Sequence of chain 1.B:
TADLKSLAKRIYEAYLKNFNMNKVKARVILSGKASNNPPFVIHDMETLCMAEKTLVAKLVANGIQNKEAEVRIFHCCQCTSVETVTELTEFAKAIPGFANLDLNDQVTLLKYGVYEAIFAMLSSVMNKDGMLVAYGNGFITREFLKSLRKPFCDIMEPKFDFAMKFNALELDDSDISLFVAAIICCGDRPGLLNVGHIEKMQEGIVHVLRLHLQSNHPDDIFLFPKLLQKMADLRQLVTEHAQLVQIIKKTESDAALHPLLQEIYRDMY

A protein and the small-molecule ligand that binds it are described below.
Small molecule (SMILES): O=C(Nc1ccccc1)c1cc([N+](=O)[O-])ccc1Cl

Binding-site contacts:
Ligand atom O1 contacts residue HIS262 of chain 1.B at 4.0 Å.
Ligand atom O2 contacts residue LEU59 of chain 1.B at 3.4 Å.
Ligand atom N1 contacts residue HIS79 of chain 1.B at 3.3 Å.
Ligand atom C5 contacts residue ALA260 of chain 1.B at 2.8 Å (hydrophobic).
Ligand atom C3 contacts residue ASN66 of chain 1.B at 3.9 Å.
Ligand atom C1 contacts residue ASN66 of chain 1.B at 3.4 Å.
Ligand atom C9 contacts residue CYS83 of chain 1.B at 1.8 Å (hydrophobic).
Ligand atom O1 contacts residue CYS83 of chain 1.B at 2.9 Å (h-bond).
Ligand atom C5 contacts residue HIS262 of chain 1.B at 3.3 Å.
Ligand atom C2 contacts residue HIS79 of chain 1.B at 3.6 Å.
Ligand atom C5 contacts residue LEU261 of chain 1.B at 4.0 Å (hydrophobic).
Ligand atom C8 contacts residue ASN66 of chain 1.B at 3.4 Å.
Ligand atom C6 contacts residue GLN82 of chain 1.B at 3.8 Å.
Ligand atom C10 contacts residue CYS83 of chain 1.B at 2.8 Å (hydrophobic).
Ligand atom C10 contacts residue CYS80 of chain 1.B at 3.7 Å (hydrophobic).
Ligand atom C11 contacts residue LYS62 of chain 1.B at 3.8 Å.
Ligand atom C11 contacts residue CYS83 of chain 1.B at 4.0 Å (hydrophobic).
Ligand atom C6 contacts residue LEU261 of chain 1.B at 3.8 Å (hydrophobic).
Ligand atom C8 contacts residue CYS83 of chain 1.B at 2.8 Å (hydrophobic).
Ligand atom N2 contacts residue LYS62 of chain 1.B at 3.7 Å.
Ligand atom N1 contacts residue ASN66 of chain 1.B at 3.8 Å.
Ligand atom C7 contacts residue HIS79 of chain 1.B at 3.4 Å.
Ligand atom C5 contacts residue PRO263 of chain 1.B at 3.9 Å (hydrophobic).
Ligand atom C12 contacts residue ASN66 of chain 1.B at 3.9 Å.
Ligand atom C1 contacts residue CYS83 of chain 1.B at 3.1 Å (hydrophobic).
Ligand atom C6 contacts residue ALA259 of chain 1.B at 4.0 Å (hydrophobic).
Ligand atom C7 contacts residue GLN82 of chain 1.B at 3.7 Å.
Ligand atom C11 contacts residue CYS80 of chain 1.B at 3.5 Å (hydrophobic).
Ligand atom C12 contacts residue CYS80 of chain 1.B at 3.9 Å (hydrophobic).
Ligand atom C6 contacts residue HIS262 of chain 1.B at 3.1 Å.
Ligand atom O1 contacts residue ASN66 of chain 1.B at 3.7 Å.
Ligand atom O2 contacts residue LYS62 of chain 1.B at 3.4 Å (salt-bridge).
Ligand atom C13 contacts residue ASN66 of chain 1.B at 3.0 Å.
Ligand atom C8 contacts residue HIS79 of chain 1.B at 3.7 Å.
Ligand atom C6 contacts residue ALA260 of chain 1.B at 2.8 Å (hydrophobic).
Ligand atom O3 contacts residue LEU63 of chain 1.B at 3.4 Å.
Ligand atom O3 contacts residue HIS79 of chain 1.B at 3.7 Å.
Ligand atom C13 contacts residue HIS79 of chain 1.B at 3.9 Å.
Ligand atom O2 contacts residue LEU63 of chain 1.B at 3.7 Å.
Ligand atom C9 contacts residue HIS79 of chain 1.B at 3.9 Å.